Binding-site contacts:
Ligand atom C27 contacts residue ILE119 of chain 1.A at 3.5 Å (hydrophobic).
Ligand atom C24 contacts residue CLR1 of chain 1.O at 4.1 Å.
Ligand atom C14 contacts residue TRP165 of chain 1.A at 4.0 Å (hydrophobic).
Ligand atom C23 contacts residue CLR1 of chain 1.O at 3.7 Å.
Ligand atom C27 contacts residue CLR1 of chain 1.O at 3.1 Å.
Ligand atom C1 contacts residue THR80 of chain 1.A at 4.1 Å.
Ligand atom C4 contacts residue ARG158 of chain 1.A at 3.9 Å.
Ligand atom C2 contacts residue CLR1 of chain 1.O at 4.3 Å.
Ligand atom C18 contacts residue CLR1 of chain 1.O at 3.5 Å.
Ligand atom C17 contacts residue TRP165 of chain 1.A at 3.9 Å (hydrophobic).
Ligand atom C5 contacts residue ILE161 of chain 1.A at 3.7 Å (hydrophobic).
Ligand atom C3 contacts residue ILE161 of chain 1.A at 3.9 Å (hydrophobic).
Ligand atom C9 contacts residue ILE161 of chain 1.A at 4.1 Å (hydrophobic).
Ligand atom C6 contacts residue LEU162 of chain 1.A at 4.3 Å (hydrophobic).
Ligand atom C25 contacts residue CLR1 of chain 1.O at 3.6 Å.
Ligand atom C21 contacts residue VAL88 of chain 1.A at 3.8 Å (hydrophobic).
Ligand atom C11 contacts residue CYS84 of chain 1.A at 3.5 Å (hydrophobic).
Ligand atom C19 contacts residue CLR1 of chain 1.O at 3.0 Å.
Ligand atom C6 contacts residue ILE161 of chain 1.A at 3.5 Å (hydrophobic).
Ligand atom C24 contacts residue LEU122 of chain 1.A at 3.9 Å (hydrophobic).
Ligand atom C2 contacts residue THR80 of chain 1.A at 3.8 Å.
Ligand atom C12 contacts residue CYS84 of chain 1.A at 3.7 Å (hydrophobic).
Ligand atom C1 contacts residue SER81 of chain 1.A at 4.2 Å.
Ligand atom C20 contacts residue CLR1 of chain 1.O at 4.3 Å.
Ligand atom C22 contacts residue TRP165 of chain 1.A at 4.3 Å (hydrophobic).
Ligand atom C7 contacts residue ILE161 of chain 1.A at 4.0 Å (hydrophobic).
Ligand atom C21 contacts residue CLR1 of chain 1.O at 3.9 Å.
Ligand atom C4 contacts residue ILE161 of chain 1.A at 4.2 Å (hydrophobic).
Ligand atom C7 contacts residue LEU162 of chain 1.A at 4.2 Å (hydrophobic).
Ligand atom O1 contacts residue ARG158 of chain 1.A at 3.8 Å.
Ligand atom C12 contacts residue TRP165 of chain 1.A at 3.9 Å (hydrophobic).
Ligand atom C26 contacts residue PHE173 of chain 1.A at 4.0 Å (hydrophobic).
Ligand atom C15 contacts residue TRP165 of chain 1.A at 4.3 Å (hydrophobic).
Ligand atom C1 contacts residue ILE161 of chain 1.A at 4.2 Å (hydrophobic).
Ligand atom C23 contacts residue VAL88 of chain 1.A at 4.4 Å (hydrophobic).
Ligand atom O1 contacts residue TYR77 of chain 1.A at 3.6 Å.
Ligand atom C27 contacts residue PHE115 of chain 1.A at 4.1 Å (hydrophobic).
Ligand atom C26 contacts residue PHE115 of chain 1.A at 4.2 Å (hydrophobic).
Ligand atom C3 contacts residue ARG158 of chain 1.A at 4.4 Å.
Ligand atom C10 contacts residue ILE161 of chain 1.A at 4.2 Å (hydrophobic).

This protein binds this small molecule.
Small molecule (SMILES): CC(C)CCC[C@@H](C)[C@H]1CC[C@H]2[C@@H]3CC=C4C[C@@H](O)CC[C@]4(C)[C@H]3CC[C@]12C

Sequence of chain 1.A:
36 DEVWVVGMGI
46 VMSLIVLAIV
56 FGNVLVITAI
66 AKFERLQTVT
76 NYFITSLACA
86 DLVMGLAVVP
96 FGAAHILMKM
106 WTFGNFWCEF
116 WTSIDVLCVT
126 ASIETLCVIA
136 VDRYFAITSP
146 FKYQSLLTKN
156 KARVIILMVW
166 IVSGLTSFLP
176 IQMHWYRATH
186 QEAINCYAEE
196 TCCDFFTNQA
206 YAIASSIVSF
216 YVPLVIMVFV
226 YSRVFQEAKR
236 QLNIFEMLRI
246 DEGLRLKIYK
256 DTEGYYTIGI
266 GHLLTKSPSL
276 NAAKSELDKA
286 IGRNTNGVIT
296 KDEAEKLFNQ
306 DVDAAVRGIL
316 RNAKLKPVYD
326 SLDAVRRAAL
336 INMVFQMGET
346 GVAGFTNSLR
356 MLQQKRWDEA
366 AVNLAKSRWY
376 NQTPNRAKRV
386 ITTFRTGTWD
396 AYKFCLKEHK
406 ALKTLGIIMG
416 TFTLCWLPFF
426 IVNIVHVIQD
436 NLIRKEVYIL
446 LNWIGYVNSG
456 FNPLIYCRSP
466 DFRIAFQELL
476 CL